Sequence of chain 1.B:
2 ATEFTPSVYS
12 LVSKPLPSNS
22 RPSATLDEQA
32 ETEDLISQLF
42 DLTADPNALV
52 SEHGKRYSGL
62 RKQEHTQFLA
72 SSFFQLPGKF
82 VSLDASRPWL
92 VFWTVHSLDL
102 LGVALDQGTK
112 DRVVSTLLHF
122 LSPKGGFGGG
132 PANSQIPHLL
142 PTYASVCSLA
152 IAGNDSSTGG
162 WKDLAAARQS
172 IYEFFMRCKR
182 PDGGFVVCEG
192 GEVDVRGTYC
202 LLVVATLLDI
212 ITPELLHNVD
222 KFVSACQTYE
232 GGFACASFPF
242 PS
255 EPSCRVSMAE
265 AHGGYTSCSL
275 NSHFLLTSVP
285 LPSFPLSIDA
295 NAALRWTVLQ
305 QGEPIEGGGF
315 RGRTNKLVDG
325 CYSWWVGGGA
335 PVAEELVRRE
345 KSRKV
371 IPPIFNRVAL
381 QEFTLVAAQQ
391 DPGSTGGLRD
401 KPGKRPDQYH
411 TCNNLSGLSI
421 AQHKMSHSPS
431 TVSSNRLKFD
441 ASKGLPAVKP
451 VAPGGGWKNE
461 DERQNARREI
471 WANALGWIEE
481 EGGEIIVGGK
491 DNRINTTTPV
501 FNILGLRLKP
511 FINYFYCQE

This small molecule binds to this protein.
Small molecule (SMILES): O=S(=O)(O)C[C@H](O)CNC1CCCCC1

Binding-site contacts:
Ligand atom CAN contacts residue ASP491 of chain 1.B at 3.3 Å.
Ligand atom OAB contacts residue LYS490 of chain 1.B at 2.8 Å (salt-bridge).
Ligand atom CAJ contacts residue ASP491 of chain 1.B at 3.5 Å.
Ligand atom OAB contacts residue GLY489 of chain 1.B at 3.3 Å.
Ligand atom OAC contacts residue GLY489 of chain 1.B at 4.0 Å.
Ligand atom NAL contacts residue ASP491 of chain 1.B at 2.5 Å (salt-bridge).
Ligand atom CAI contacts residue TYR58 of chain 1.B at 3.6 Å (hydrophobic).
Ligand atom CAG contacts residue TYR58 of chain 1.B at 3.9 Å (hydrophobic).
Ligand atom CAM contacts residue LYS490 of chain 1.B at 4.3 Å.
Ligand atom CAM contacts residue ASP491 of chain 1.B at 3.6 Å.
Ligand atom OAD contacts residue LYS490 of chain 1.B at 3.4 Å.
Ligand atom CAI contacts residue ASP491 of chain 1.B at 3.4 Å.
Ligand atom SAO contacts residue LYS490 of chain 1.B at 3.9 Å.
Ligand atom OAC contacts residue ASP491 of chain 1.B at 3.1 Å (salt-bridge).
Ligand atom CAK contacts residue LYS490 of chain 1.B at 4.5 Å.
Ligand atom OAC contacts residue LYS490 of chain 1.B at 3.3 Å (salt-bridge).
Ligand atom CAH contacts residue ASP491 of chain 1.B at 3.6 Å.
Ligand atom CAN contacts residue TYR58 of chain 1.B at 4.2 Å (hydrophobic).